Sequence of chain 1.D:
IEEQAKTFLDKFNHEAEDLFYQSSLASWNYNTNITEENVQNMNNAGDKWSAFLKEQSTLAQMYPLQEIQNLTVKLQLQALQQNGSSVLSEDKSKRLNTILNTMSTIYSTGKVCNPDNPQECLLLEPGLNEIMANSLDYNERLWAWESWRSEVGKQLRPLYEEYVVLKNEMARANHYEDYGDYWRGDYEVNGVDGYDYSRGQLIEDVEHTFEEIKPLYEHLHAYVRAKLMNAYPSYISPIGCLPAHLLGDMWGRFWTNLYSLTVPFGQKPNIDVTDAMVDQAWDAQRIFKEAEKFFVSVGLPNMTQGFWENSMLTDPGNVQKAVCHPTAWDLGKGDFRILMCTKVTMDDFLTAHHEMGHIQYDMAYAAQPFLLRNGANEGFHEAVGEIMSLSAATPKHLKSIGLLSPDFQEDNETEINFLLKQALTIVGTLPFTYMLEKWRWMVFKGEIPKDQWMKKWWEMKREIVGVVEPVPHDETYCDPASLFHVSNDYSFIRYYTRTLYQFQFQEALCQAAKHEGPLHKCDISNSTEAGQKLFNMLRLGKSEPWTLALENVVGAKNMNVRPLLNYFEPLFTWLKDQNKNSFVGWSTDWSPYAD

Binding-site contacts:
Ligand atom N2 contacts residue VAL328 of chain 1.D at 4.4 Å.
Ligand atom C3 contacts residue ASN334 of chain 1.D at 3.8 Å.
Ligand atom O5 contacts residue ASN334 of chain 1.D at 2.4 Å (h-bond).
Ligand atom O7 contacts residue ASN334 of chain 1.D at 4.4 Å.
Ligand atom C4 contacts residue ASN334 of chain 1.D at 4.2 Å.
Ligand atom C7 contacts residue ASN334 of chain 1.D at 3.9 Å.
Ligand atom C2 contacts residue ASN334 of chain 1.D at 2.5 Å.
Ligand atom C1 contacts residue ASN334 of chain 1.D at 1.4 Å.
Ligand atom N2 contacts residue ASN334 of chain 1.D at 2.9 Å (h-bond).
Ligand atom C5 contacts residue ASN334 of chain 1.D at 3.7 Å.
Ligand atom O6 contacts residue LYS321 of chain 1.D at 3.7 Å.

A small-molecule ligand and the protein it binds are described below.
Small molecule (SMILES): CC(=O)N[C@@H]1[C@@H](O)[C@H](O)[C@@H](CO)O[C@H]1O